Sequence of chain 3.A:
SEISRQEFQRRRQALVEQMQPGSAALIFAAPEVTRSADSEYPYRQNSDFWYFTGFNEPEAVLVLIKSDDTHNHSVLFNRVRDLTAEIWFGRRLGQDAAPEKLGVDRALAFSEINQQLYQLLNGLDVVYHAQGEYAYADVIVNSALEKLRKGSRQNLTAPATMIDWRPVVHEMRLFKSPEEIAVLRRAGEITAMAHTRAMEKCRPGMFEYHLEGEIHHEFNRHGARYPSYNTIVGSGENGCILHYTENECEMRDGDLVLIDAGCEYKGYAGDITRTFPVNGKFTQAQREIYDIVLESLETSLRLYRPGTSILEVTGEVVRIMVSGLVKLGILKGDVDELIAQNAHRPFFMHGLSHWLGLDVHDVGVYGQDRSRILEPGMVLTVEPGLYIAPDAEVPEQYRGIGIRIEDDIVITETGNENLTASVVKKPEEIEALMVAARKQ

Sequence of chain 2.A:
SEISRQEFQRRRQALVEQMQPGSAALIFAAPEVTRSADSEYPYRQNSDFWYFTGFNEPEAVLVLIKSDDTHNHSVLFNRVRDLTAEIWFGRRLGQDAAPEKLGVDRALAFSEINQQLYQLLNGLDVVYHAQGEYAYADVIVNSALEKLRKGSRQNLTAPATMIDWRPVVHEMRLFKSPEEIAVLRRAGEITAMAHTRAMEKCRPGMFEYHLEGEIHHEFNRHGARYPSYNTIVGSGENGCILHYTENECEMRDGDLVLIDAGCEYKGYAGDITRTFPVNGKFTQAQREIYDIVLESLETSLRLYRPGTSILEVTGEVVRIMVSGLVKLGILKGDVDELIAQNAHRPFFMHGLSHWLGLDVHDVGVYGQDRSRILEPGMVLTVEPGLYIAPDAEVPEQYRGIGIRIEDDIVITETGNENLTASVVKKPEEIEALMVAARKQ

Binding-site contacts:
Ligand atom OXT contacts residue ARG370 of chain 1.A at 3.3 Å (salt-bridge).
Ligand atom CG contacts residue HIS354 of chain 1.A at 4.4 Å.
Ligand atom C contacts residue HIS350 of chain 1.A at 4.3 Å.
Ligand atom CD2 contacts residue TYR366 of chain 1.A at 3.4 Å (hydrophobic).
Ligand atom O contacts residue ARG370 of chain 1.A at 3.3 Å (salt-bridge).
Ligand atom N contacts residue PRO1 of chain 1.B at 1.3 Å.
Ligand atom CB contacts residue PRO1 of chain 1.B at 3.5 Å (hydrophobic).
Ligand atom CB contacts residue HIS361 of chain 1.A at 4.4 Å.
Ligand atom CD1 contacts residue ARG153 of chain 3.A at 4.2 Å.
Ligand atom CB contacts residue HIS354 of chain 1.A at 3.9 Å.
Ligand atom O contacts residue ARG153 of chain 3.A at 3.4 Å (salt-bridge).
Ligand atom OXT contacts residue GLY351 of chain 1.A at 2.7 Å (h-bond).
Ligand atom C contacts residue GLY351 of chain 1.A at 3.8 Å.
Ligand atom C contacts residue TRP88 of chain 2.A at 3.8 Å (hydrophobic).
Ligand atom CD2 contacts residue HIS354 of chain 1.A at 3.7 Å.
Ligand atom CG contacts residue ARG370 of chain 1.A at 4.0 Å.
Ligand atom OXT contacts residue PRO1 of chain 1.B at 4.0 Å.
Ligand atom CB contacts residue ARG370 of chain 1.A at 4.3 Å.
Ligand atom N contacts residue HIS361 of chain 1.A at 4.3 Å.
Ligand atom CD1 contacts residue HIS361 of chain 1.A at 4.0 Å.
Ligand atom CG contacts residue ARG153 of chain 3.A at 4.3 Å.
Ligand atom C contacts residue ARG370 of chain 1.A at 3.5 Å.
Ligand atom OXT contacts residue TRP88 of chain 2.A at 4.4 Å.
Ligand atom C contacts residue ARG153 of chain 3.A at 4.5 Å.
Ligand atom O contacts residue PRO1 of chain 1.B at 4.5 Å.
Ligand atom N contacts residue HIS354 of chain 1.A at 4.2 Å.
Ligand atom CD2 contacts residue ARG370 of chain 1.A at 4.4 Å.
Ligand atom O contacts residue TRP88 of chain 2.A at 3.4 Å.
Ligand atom OXT contacts residue HIS350 of chain 1.A at 3.8 Å.
Ligand atom C contacts residue PRO1 of chain 1.B at 3.6 Å (hydrophobic).
Ligand atom O contacts residue GLY351 of chain 1.A at 4.2 Å.
Ligand atom CA contacts residue TRP88 of chain 2.A at 4.3 Å (hydrophobic).
Ligand atom CA contacts residue PRO1 of chain 1.B at 2.5 Å (hydrophobic).
Ligand atom N contacts residue ZN1 of chain 1.H at 4.3 Å.

Sequence of chain 1.A:
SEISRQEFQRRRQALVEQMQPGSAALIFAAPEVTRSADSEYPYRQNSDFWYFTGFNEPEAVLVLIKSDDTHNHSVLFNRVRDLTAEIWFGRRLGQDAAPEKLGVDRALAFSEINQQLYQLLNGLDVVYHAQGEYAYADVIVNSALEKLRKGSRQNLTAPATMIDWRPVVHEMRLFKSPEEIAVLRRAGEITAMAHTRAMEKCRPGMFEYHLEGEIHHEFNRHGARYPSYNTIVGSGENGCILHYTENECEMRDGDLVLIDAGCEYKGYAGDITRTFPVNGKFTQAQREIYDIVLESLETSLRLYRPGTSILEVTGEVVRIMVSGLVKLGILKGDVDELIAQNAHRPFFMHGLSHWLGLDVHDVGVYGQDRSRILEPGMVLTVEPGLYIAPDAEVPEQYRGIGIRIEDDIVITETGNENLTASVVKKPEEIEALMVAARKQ

The protein below binds the small molecule below.
Small molecule (SMILES): CC(C)C[C@H](N)C(=O)O